This protein binds this small molecule.
Small molecule (SMILES): CC(=O)N[C@@H]1[C@@H](O)[C@H](O)[C@@H](CO)O[C@H]1O

Sequence of chain 1.C:
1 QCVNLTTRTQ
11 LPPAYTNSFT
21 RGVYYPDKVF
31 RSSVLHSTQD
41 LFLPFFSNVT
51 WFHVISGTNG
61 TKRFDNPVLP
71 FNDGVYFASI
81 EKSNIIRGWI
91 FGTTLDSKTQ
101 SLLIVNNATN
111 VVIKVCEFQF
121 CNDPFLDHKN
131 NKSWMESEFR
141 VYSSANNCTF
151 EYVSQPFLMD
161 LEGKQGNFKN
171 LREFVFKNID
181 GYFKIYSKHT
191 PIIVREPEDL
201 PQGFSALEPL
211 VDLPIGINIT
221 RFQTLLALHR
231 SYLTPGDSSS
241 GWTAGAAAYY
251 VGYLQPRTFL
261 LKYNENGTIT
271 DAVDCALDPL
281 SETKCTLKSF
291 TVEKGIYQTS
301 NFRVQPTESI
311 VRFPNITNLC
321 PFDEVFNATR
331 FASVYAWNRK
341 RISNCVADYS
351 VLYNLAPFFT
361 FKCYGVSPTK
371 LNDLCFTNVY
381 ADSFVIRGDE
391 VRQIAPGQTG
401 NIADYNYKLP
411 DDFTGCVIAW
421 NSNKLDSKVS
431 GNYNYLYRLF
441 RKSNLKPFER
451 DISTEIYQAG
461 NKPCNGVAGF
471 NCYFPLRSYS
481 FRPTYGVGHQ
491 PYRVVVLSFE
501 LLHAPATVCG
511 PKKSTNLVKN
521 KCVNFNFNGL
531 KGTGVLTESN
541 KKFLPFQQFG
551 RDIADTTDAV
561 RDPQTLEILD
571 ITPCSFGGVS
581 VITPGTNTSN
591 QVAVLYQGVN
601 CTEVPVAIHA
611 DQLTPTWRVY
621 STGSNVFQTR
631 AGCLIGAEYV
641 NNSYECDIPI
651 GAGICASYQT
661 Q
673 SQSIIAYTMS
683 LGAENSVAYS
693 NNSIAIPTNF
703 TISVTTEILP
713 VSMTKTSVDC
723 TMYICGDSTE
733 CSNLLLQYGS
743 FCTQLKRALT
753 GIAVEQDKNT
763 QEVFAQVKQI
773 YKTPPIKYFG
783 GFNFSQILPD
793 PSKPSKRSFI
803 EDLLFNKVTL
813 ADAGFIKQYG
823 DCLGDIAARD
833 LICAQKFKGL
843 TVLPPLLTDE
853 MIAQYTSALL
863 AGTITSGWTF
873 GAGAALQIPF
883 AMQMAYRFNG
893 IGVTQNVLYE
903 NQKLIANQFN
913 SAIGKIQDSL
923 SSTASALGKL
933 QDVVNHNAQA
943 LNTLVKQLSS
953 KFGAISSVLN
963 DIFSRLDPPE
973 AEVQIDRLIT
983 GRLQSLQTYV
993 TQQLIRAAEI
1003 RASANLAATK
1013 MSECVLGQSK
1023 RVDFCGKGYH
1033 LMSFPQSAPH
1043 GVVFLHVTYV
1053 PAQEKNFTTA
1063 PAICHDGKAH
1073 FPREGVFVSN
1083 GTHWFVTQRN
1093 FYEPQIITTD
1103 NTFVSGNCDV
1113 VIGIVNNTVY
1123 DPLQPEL

Binding-site contacts:
Ligand atom C5 contacts residue ASN48 of chain 1.C at 3.6 Å.
Ligand atom O6 contacts residue ASN48 of chain 1.C at 4.1 Å.
Ligand atom C7 contacts residue ASN48 of chain 1.C at 3.8 Å.
Ligand atom C1 contacts residue TYR15 of chain 1.C at 3.8 Å (hydrophobic).
Ligand atom C4 contacts residue ASN48 of chain 1.C at 4.2 Å.
Ligand atom C3 contacts residue ASN48 of chain 1.C at 3.8 Å.
Ligand atom C1 contacts residue ASN48 of chain 1.C at 1.4 Å.
Ligand atom O5 contacts residue ASN48 of chain 1.C at 2.3 Å (h-bond).
Ligand atom N2 contacts residue TYR15 of chain 1.C at 3.8 Å.
Ligand atom C2 contacts residue TYR15 of chain 1.C at 4.4 Å (hydrophobic).
Ligand atom C6 contacts residue ASN48 of chain 1.C at 4.4 Å.
Ligand atom N2 contacts residue ASN48 of chain 1.C at 2.9 Å (h-bond).
Ligand atom O7 contacts residue ASN48 of chain 1.C at 4.2 Å.
Ligand atom C8 contacts residue TYR15 of chain 1.C at 4.2 Å (hydrophobic).
Ligand atom C2 contacts residue ASN48 of chain 1.C at 2.5 Å.